This small molecule binds to this protein.
Small molecule (SMILES): Nc1nnc(-c2ccc3nn[nH]c3c2)s1

Binding-site contacts:
Ligand atom CAF contacts residue NAP1 of chain 1.H at 3.7 Å.
Ligand atom NAO contacts residue VAL206 of chain 1.B at 3.5 Å.
Ligand atom CAD contacts residue ARG14 of chain 1.B at 3.5 Å.
Ligand atom NAI contacts residue TYR174 of chain 1.B at 4.5 Å.
Ligand atom NAM contacts residue PRO210 of chain 1.B at 4.3 Å.
Ligand atom NAO contacts residue TRP221 of chain 1.B at 3.5 Å.
Ligand atom CAA contacts residue PHE97 of chain 1.B at 4.0 Å (hydrophobic).
Ligand atom S contacts residue GLY205 of chain 1.B at 4.0 Å.
Ligand atom NAG contacts residue NAP1 of chain 1.H at 2.8 Å (h-bond).
Ligand atom NAH contacts residue TYR174 of chain 1.B at 3.6 Å.
Ligand atom NAH contacts residue PHE97 of chain 1.B at 3.7 Å.
Ligand atom CAC contacts residue PRO210 of chain 1.B at 4.2 Å (hydrophobic).
Ligand atom NAM contacts residue LEU209 of chain 1.B at 3.6 Å.
Ligand atom CAA contacts residue NAP1 of chain 1.H at 3.6 Å.
Ligand atom NAH contacts residue SER95 of chain 1.B at 4.5 Å.
Ligand atom CAF contacts residue PHE97 of chain 1.B at 3.8 Å (hydrophobic).
Ligand atom NAI contacts residue PHE97 of chain 1.B at 3.7 Å.
Ligand atom CAE contacts residue NAP1 of chain 1.H at 3.4 Å.
Ligand atom CAD contacts residue LEU208 of chain 1.B at 4.0 Å (hydrophobic).
Ligand atom CAK contacts residue LEU209 of chain 1.B at 4.5 Å (hydrophobic).
Ligand atom CAJ contacts residue PHE97 of chain 1.B at 4.3 Å (hydrophobic).
Ligand atom CAC contacts residue ARG14 of chain 1.B at 4.2 Å.
Ligand atom CAE contacts residue ARG14 of chain 1.B at 4.3 Å.
Ligand atom CAK contacts residue VAL206 of chain 1.B at 4.1 Å (hydrophobic).
Ligand atom NAI contacts residue NAP1 of chain 1.H at 3.2 Å (h-bond).
Ligand atom CAB contacts residue PHE97 of chain 1.B at 4.1 Å (hydrophobic).
Ligand atom CAE contacts residue PHE97 of chain 1.B at 4.2 Å (hydrophobic).
Ligand atom CAC contacts residue NAP1 of chain 1.H at 3.7 Å.
Ligand atom CAB contacts residue NAP1 of chain 1.H at 3.6 Å.
Ligand atom S contacts residue NAP1 of chain 1.H at 4.0 Å.
Ligand atom NAL contacts residue LEU209 of chain 1.B at 3.5 Å.
Ligand atom NAH contacts residue NAP1 of chain 1.H at 3.2 Å (h-bond).
Ligand atom CAD contacts residue NAP1 of chain 1.H at 3.4 Å.
Ligand atom NAI contacts residue SER95 of chain 1.B at 4.0 Å.
Ligand atom NAG contacts residue PHE97 of chain 1.B at 4.1 Å.
Ligand atom CAC contacts residue LEU208 of chain 1.B at 3.8 Å (hydrophobic).
Ligand atom NAM contacts residue NAP1 of chain 1.H at 4.4 Å.
Ligand atom CAF contacts residue TYR174 of chain 1.B at 4.5 Å (hydrophobic).
Ligand atom CAJ contacts residue NAP1 of chain 1.H at 3.7 Å.

Sequence of chain 1.B:
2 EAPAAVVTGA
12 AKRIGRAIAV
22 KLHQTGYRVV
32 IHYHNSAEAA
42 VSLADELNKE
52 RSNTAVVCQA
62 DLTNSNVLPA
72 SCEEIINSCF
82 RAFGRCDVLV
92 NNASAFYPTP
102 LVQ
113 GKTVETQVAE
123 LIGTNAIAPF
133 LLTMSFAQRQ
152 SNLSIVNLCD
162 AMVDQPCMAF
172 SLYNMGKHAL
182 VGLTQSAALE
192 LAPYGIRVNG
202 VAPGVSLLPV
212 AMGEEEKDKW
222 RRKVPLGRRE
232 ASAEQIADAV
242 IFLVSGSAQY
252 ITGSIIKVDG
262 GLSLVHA